Binding-site contacts:
Ligand atom C5' contacts residue TYR12 of chain 1.D at 4.1 Å (hydrophobic).
Ligand atom O4' contacts residue ASP208 of chain 1.D at 2.5 Å (salt-bridge).
Ligand atom C6' contacts residue TYR100 of chain 1.D at 3.9 Å (hydrophobic).
Ligand atom C1' contacts residue LEU99 of chain 1.D at 3.8 Å (hydrophobic).
Ligand atom C6' contacts residue ASP208 of chain 1.D at 3.6 Å.
Ligand atom C4A contacts residue LEU99 of chain 1.D at 3.5 Å (hydrophobic).
Ligand atom O4' contacts residue ASN14 of chain 1.D at 2.9 Å (h-bond).
Ligand atom C4' contacts residue ARG228 of chain 1.D at 3.8 Å.
Ligand atom O6' contacts residue ASP208 of chain 1.D at 2.9 Å (salt-bridge).
Ligand atom C4 contacts residue LEU99 of chain 1.D at 4.0 Å (hydrophobic).
Ligand atom C6 contacts residue TYR12 of chain 1.D at 3.4 Å (hydrophobic).
Ligand atom C6' contacts residue TYR12 of chain 1.D at 3.9 Å (hydrophobic).
Ligand atom C4' contacts residue GLY227 of chain 1.D at 4.1 Å.
Ligand atom O4' contacts residue ARG228 of chain 1.D at 3.4 Å (salt-bridge).
Ligand atom O6' contacts residue LEU99 of chain 1.D at 2.9 Å (h-bond).
Ligand atom C6' contacts residue ALA207 of chain 1.D at 3.6 Å (hydrophobic).
Ligand atom O4' contacts residue TYR12 of chain 1.D at 3.8 Å.
Ligand atom C5' contacts residue ASP208 of chain 1.D at 4.2 Å.
Ligand atom O6' contacts residue TYR100 of chain 1.D at 3.1 Å (h-bond).
Ligand atom O3' contacts residue GLY227 of chain 1.D at 3.7 Å.
Ligand atom C6' contacts residue LEU99 of chain 1.D at 3.9 Å (hydrophobic).
Ligand atom C5 contacts residue TYR12 of chain 1.D at 3.4 Å (hydrophobic).
Ligand atom O5' contacts residue LEU99 of chain 1.D at 3.2 Å.
Ligand atom C7 contacts residue LEU99 of chain 1.D at 4.1 Å (hydrophobic).
Ligand atom O3' contacts residue ARG228 of chain 1.D at 2.9 Å (salt-bridge).
Ligand atom O6' contacts residue GLY98 of chain 1.D at 3.2 Å.
Ligand atom C4' contacts residue ASN14 of chain 1.D at 4.0 Å.
Ligand atom C4' contacts residue ASP208 of chain 1.D at 3.4 Å.
Ligand atom O6' contacts residue ALA207 of chain 1.D at 3.4 Å.
Ligand atom C8A contacts residue LEU99 of chain 1.D at 3.6 Å (hydrophobic).
Ligand atom C3' contacts residue ASN14 of chain 1.D at 4.1 Å.
Ligand atom O4' contacts residue GLY227 of chain 1.D at 4.1 Å.
Ligand atom CM4 contacts residue TYR100 of chain 1.D at 3.8 Å (hydrophobic).
Ligand atom C3' contacts residue ARG228 of chain 1.D at 3.9 Å.
Ligand atom C5 contacts residue LEU99 of chain 1.D at 3.9 Å (hydrophobic).
Ligand atom C5 contacts residue TYR100 of chain 1.D at 4.1 Å (hydrophobic).
Ligand atom C5' contacts residue LEU99 of chain 1.D at 4.1 Å (hydrophobic).
Ligand atom O1 contacts residue LEU99 of chain 1.D at 4.0 Å.
Ligand atom C8 contacts residue LEU99 of chain 1.D at 3.9 Å (hydrophobic).
Ligand atom C6 contacts residue LEU99 of chain 1.D at 4.1 Å (hydrophobic).

This protein binds this small molecule.
Small molecule (SMILES): Cc1cc(=O)oc2cc(O[C@H]3O[C@H](CO)[C@@H](O)[C@H](O)[C@H]3O)ccc12

Sequence of chain 1.D:
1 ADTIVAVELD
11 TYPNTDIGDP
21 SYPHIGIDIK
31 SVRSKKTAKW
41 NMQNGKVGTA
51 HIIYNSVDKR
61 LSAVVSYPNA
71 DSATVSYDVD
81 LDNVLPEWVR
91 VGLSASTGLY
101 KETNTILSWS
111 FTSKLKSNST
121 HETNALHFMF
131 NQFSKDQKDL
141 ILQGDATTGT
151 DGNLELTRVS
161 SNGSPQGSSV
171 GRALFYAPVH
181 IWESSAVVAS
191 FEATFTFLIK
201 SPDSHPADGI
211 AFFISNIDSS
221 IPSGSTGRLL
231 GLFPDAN